Sequence of chain 1.A:
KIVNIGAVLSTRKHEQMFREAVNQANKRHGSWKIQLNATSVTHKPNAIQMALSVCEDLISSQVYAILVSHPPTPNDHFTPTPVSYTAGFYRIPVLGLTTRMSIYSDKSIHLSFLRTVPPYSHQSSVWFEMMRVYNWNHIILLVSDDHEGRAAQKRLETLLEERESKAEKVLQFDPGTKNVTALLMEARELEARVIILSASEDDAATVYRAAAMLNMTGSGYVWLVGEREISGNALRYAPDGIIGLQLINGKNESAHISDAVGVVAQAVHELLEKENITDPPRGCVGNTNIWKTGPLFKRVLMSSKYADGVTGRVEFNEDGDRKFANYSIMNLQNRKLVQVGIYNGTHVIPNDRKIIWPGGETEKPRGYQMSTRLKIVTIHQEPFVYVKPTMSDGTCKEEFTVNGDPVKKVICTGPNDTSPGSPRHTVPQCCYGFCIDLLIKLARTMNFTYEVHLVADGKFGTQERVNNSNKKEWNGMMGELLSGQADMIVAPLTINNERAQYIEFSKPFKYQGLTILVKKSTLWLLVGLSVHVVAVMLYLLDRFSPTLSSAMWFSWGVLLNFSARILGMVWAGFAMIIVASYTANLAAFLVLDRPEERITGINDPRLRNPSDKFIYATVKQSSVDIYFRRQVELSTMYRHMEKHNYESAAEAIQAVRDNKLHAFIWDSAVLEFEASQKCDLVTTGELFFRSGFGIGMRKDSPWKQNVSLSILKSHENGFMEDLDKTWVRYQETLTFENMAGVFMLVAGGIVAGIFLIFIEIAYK

Binding-site contacts:
Ligand atom O7 contacts residue ASN239 of chain 1.A at 4.3 Å.
Ligand atom N2 contacts residue LEU238 of chain 1.A at 3.9 Å.
Ligand atom C3 contacts residue ASN239 of chain 1.A at 3.9 Å.
Ligand atom C2 contacts residue LEU238 of chain 1.A at 4.3 Å (hydrophobic).
Ligand atom C7 contacts residue ASN239 of chain 1.A at 4.3 Å.
Ligand atom N2 contacts residue ASN239 of chain 1.A at 3.0 Å (h-bond).
Ligand atom O7 contacts residue LEU238 of chain 1.A at 2.9 Å (h-bond).
Ligand atom C2 contacts residue ASN239 of chain 1.A at 2.6 Å.
Ligand atom O5 contacts residue ASN239 of chain 1.A at 2.4 Å (h-bond).
Ligand atom C5 contacts residue ASN239 of chain 1.A at 3.6 Å.
Ligand atom N2 contacts residue MET237 of chain 1.A at 3.2 Å (h-bond).
Ligand atom C7 contacts residue LEU238 of chain 1.A at 3.7 Å (hydrophobic).
Ligand atom C8 contacts residue MET237 of chain 1.A at 3.3 Å (hydrophobic).
Ligand atom O7 contacts residue MET237 of chain 1.A at 3.6 Å.
Ligand atom C1 contacts residue ASN239 of chain 1.A at 1.5 Å.
Ligand atom C7 contacts residue MET237 of chain 1.A at 3.1 Å (hydrophobic).
Ligand atom C4 contacts residue ASN239 of chain 1.A at 4.3 Å.

The small molecule below binds the protein below.
Small molecule (SMILES): CC(=O)N[C@@H]1[C@@H](O)[C@H](O)[C@@H](CO)O[C@H]1O